Binding-site contacts:
Ligand atom C1 contacts residue ASN652 of chain 1.A at 1.4 Å.
Ligand atom C3 contacts residue ASN652 of chain 1.A at 3.6 Å.
Ligand atom C4 contacts residue ASN652 of chain 1.A at 3.7 Å.
Ligand atom C7 contacts residue ASN652 of chain 1.A at 3.7 Å.
Ligand atom C2 contacts residue ASN652 of chain 1.A at 2.4 Å.
Ligand atom C6 contacts residue ASN652 of chain 1.A at 4.2 Å.
Ligand atom C8 contacts residue ASN652 of chain 1.A at 3.5 Å.
Ligand atom O5 contacts residue ASN652 of chain 1.A at 2.2 Å (h-bond).
Ligand atom C5 contacts residue ASN652 of chain 1.A at 3.4 Å.
Ligand atom N2 contacts residue ASN652 of chain 1.A at 3.2 Å (h-bond).

Sequence of chain 1.A:
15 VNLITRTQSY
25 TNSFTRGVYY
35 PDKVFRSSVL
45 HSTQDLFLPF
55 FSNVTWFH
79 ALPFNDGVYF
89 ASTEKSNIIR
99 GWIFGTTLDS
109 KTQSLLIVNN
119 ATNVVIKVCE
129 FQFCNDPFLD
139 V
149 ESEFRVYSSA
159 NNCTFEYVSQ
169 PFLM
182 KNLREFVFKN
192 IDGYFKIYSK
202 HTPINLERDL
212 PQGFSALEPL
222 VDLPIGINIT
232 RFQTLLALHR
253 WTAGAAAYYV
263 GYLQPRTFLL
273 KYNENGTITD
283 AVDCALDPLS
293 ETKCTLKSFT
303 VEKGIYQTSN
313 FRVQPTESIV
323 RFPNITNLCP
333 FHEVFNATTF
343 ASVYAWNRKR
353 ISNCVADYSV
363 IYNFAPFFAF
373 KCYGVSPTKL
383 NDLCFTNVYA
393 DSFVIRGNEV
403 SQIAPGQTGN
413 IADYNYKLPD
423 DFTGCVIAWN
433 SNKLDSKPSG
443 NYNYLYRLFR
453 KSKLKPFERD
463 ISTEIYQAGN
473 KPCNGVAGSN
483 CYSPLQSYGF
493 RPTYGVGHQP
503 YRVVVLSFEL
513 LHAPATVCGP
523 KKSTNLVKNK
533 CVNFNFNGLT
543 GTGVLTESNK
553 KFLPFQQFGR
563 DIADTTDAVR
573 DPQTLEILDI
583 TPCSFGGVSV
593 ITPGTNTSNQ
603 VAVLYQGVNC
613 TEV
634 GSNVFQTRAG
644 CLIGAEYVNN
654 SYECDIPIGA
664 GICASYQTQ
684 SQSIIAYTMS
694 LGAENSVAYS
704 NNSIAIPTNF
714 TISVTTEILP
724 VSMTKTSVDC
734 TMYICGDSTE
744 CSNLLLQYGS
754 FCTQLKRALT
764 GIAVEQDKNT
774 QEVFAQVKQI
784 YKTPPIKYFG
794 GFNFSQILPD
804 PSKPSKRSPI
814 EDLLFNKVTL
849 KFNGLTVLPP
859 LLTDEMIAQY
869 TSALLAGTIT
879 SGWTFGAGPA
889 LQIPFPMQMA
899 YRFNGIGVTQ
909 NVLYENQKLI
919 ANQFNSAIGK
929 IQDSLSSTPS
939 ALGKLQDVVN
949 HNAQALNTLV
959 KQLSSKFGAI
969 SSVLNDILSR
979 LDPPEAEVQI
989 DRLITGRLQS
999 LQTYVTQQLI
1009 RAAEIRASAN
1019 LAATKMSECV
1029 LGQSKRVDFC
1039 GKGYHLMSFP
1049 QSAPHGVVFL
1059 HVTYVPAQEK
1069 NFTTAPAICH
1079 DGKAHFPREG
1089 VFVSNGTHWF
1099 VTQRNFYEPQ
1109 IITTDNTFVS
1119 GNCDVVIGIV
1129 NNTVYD

The small molecule below binds the protein below.
Small molecule (SMILES): CC(=O)N[C@@H]1[C@@H](O)[C@H](O)[C@@H](CO)O[C@H]1O